Binding-site contacts:
Ligand atom C contacts residue ASN123 of chain 2.E at 3.4 Å.
Ligand atom O7 contacts residue ASP203 of chain 1.A at 3.2 Å (salt-bridge).
Ligand atom O7 contacts residue LYS177 of chain 1.A at 2.7 Å (salt-bridge).
Ligand atom C contacts residue MG1 of chain 1.I at 3.1 Å.
Ligand atom O3 contacts residue HIS294 of chain 1.A at 2.9 Å (h-bond).
Ligand atom O7 contacts residue LYS175 of chain 1.A at 3.3 Å (salt-bridge).
Ligand atom O3P contacts residue LYS175 of chain 1.A at 3.4 Å.
Ligand atom O1P contacts residue GLY380 of chain 1.A at 3.4 Å.
Ligand atom O2 contacts residue MG1 of chain 1.I at 2.4 Å.
Ligand atom O3 contacts residue KCX201 of chain 1.A at 2.1 Å (h-bond).
Ligand atom C2 contacts residue MG1 of chain 1.I at 3.1 Å.
Ligand atom O1P contacts residue TRP66 of chain 2.E at 3.2 Å.
Ligand atom C3 contacts residue MG1 of chain 1.I at 3.3 Å.
Ligand atom O3 contacts residue ASN123 of chain 2.E at 3.4 Å (h-bond).
Ligand atom O4P contacts residue HIS327 of chain 1.A at 2.9 Å (h-bond).
Ligand atom O3P contacts residue GLY404 of chain 1.A at 2.7 Å (h-bond).
Ligand atom O3 contacts residue MG1 of chain 1.I at 2.5 Å.
Ligand atom O7 contacts residue MG1 of chain 1.I at 2.3 Å.
Ligand atom O4 contacts residue SER379 of chain 1.A at 2.9 Å (h-bond).
Ligand atom O2 contacts residue THR173 of chain 1.A at 3.5 Å (h-bond).
Ligand atom O2 contacts residue KCX201 of chain 1.A at 3.2 Å (h-bond).
Ligand atom O7 contacts residue ASN123 of chain 2.E at 2.9 Å (h-bond).
Ligand atom C3 contacts residue KCX201 of chain 1.A at 2.9 Å.
Ligand atom O3P contacts residue THR65 of chain 2.E at 2.6 Å (h-bond).
Ligand atom O4P contacts residue SER379 of chain 1.A at 3.4 Å (h-bond).
Ligand atom O1 contacts residue LYS175 of chain 1.A at 3.4 Å (salt-bridge).
Ligand atom O6 contacts residue GLU60 of chain 2.E at 3.3 Å (salt-bridge).
Ligand atom O7 contacts residue GLU204 of chain 1.A at 3.2 Å (salt-bridge).
Ligand atom O5P contacts residue ARG295 of chain 1.A at 2.9 Å (salt-bridge).
Ligand atom O2P contacts residue GLY403 of chain 1.A at 2.7 Å (h-bond).
Ligand atom O1P contacts residue GLY381 of chain 1.A at 2.8 Å (h-bond).
Ligand atom O3 contacts residue GLU204 of chain 1.A at 3.1 Å (salt-bridge).
Ligand atom O5 contacts residue LEU335 of chain 1.A at 3.5 Å.
Ligand atom O6P contacts residue ARG295 of chain 1.A at 2.7 Å (salt-bridge).
Ligand atom O4 contacts residue GLY380 of chain 1.A at 3.2 Å.
Ligand atom O1P contacts residue LYS334 of chain 1.A at 2.8 Å (salt-bridge).
Ligand atom O6 contacts residue LYS334 of chain 1.A at 3.0 Å (salt-bridge).
Ligand atom O2 contacts residue LYS175 of chain 1.A at 3.1 Å (salt-bridge).
Ligand atom O2 contacts residue ASP203 of chain 1.A at 3.5 Å (salt-bridge).
Ligand atom C3 contacts residue SER379 of chain 1.A at 3.5 Å.

A protein and the small-molecule ligand that binds it are described below.
Small molecule (SMILES): O=C(O)[C@@](O)(COP(=O)(O)O)[C@H](O)[C@H](O)COP(=O)(O)O

Sequence of chain 2.E:
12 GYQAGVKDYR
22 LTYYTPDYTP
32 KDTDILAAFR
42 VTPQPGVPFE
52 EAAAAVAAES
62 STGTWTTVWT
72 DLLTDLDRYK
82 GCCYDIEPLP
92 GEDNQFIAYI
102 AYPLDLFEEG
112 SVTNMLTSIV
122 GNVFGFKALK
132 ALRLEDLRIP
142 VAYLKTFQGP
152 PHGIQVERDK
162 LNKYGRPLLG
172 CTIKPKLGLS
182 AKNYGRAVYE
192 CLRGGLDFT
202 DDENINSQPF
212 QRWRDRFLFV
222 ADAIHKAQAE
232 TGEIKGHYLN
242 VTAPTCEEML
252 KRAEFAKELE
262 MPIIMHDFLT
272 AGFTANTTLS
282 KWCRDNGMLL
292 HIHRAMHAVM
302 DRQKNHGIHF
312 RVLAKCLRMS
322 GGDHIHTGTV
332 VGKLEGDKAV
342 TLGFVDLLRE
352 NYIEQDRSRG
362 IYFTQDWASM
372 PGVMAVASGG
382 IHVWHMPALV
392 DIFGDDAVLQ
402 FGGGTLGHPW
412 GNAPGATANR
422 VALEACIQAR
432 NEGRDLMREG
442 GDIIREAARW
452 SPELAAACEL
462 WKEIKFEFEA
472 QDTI

Sequence of chain 1.A:
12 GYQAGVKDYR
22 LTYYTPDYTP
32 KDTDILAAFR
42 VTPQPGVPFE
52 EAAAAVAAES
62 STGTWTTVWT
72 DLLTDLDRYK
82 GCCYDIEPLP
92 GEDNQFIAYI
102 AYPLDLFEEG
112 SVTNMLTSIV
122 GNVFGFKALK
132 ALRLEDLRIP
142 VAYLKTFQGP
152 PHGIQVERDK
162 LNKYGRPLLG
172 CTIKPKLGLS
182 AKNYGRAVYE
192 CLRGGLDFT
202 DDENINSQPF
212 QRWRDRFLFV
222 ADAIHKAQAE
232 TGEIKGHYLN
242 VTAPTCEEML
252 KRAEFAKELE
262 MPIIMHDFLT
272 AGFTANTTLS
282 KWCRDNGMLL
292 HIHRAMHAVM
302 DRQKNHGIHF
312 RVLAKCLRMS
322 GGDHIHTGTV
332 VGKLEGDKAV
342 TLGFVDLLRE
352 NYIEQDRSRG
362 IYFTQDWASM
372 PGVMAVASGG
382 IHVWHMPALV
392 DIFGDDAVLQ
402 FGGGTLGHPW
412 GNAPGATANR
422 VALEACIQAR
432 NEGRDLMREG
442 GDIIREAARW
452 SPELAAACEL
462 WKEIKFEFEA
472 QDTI